Sequence of chain 1.D:
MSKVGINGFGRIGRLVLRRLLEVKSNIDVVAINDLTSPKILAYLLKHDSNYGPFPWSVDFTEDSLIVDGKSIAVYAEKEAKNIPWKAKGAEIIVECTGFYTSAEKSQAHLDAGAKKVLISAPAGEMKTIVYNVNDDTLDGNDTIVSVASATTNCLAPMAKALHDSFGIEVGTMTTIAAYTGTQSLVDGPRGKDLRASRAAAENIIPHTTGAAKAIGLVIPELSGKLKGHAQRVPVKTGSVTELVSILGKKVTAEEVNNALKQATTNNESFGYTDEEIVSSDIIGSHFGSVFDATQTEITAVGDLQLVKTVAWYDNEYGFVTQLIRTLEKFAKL

Binding-site contacts:
Ligand atom C1 contacts residue HIS226 of chain 1.D at 4.2 Å.
Ligand atom O2P contacts residue NAD1 of chain 1.P at 4.0 Å.
Ligand atom P contacts residue THR199 of chain 1.D at 3.7 Å.
Ligand atom C3 contacts residue THR201 of chain 1.D at 2.9 Å.
Ligand atom C1 contacts residue THR201 of chain 1.D at 4.3 Å.
Ligand atom O1P contacts residue THR201 of chain 1.D at 3.1 Å (h-bond).
Ligand atom O1P contacts residue THR199 of chain 1.D at 2.9 Å (h-bond).
Ligand atom O2P contacts residue ARG251 of chain 1.D at 3.5 Å (salt-bridge).
Ligand atom O2P contacts residue THR199 of chain 1.D at 4.4 Å.
Ligand atom O3P contacts residue THR201 of chain 1.D at 4.2 Å.
Ligand atom O1P contacts residue HIS226 of chain 1.D at 4.4 Å.
Ligand atom O2 contacts residue THR227 of chain 1.D at 3.9 Å.
Ligand atom C2 contacts residue HIS226 of chain 1.D at 3.6 Å.
Ligand atom P contacts residue NAD1 of chain 1.P at 3.6 Å.
Ligand atom O1P contacts residue ARG251 of chain 1.D at 3.0 Å (salt-bridge).
Ligand atom C2 contacts residue ARG251 of chain 1.D at 4.2 Å.
Ligand atom O3P contacts residue NAD1 of chain 1.P at 3.3 Å.
Ligand atom C3 contacts residue HIS226 of chain 1.D at 3.4 Å.
Ligand atom P contacts residue THR201 of chain 1.D at 4.0 Å.
Ligand atom C3 contacts residue ARG251 of chain 1.D at 3.4 Å.
Ligand atom O1 contacts residue HIS226 of chain 1.D at 3.6 Å.
Ligand atom O3P contacts residue THR199 of chain 1.D at 3.4 Å (h-bond).
Ligand atom O2 contacts residue HIS226 of chain 1.D at 2.8 Å (h-bond).
Ligand atom C3 contacts residue THR199 of chain 1.D at 3.9 Å.
Ligand atom O1 contacts residue THR201 of chain 1.D at 4.2 Å.
Ligand atom O4P contacts residue THR201 of chain 1.D at 3.6 Å.
Ligand atom O4P contacts residue NAD1 of chain 1.P at 2.6 Å (h-bond).
Ligand atom C2 contacts residue THR201 of chain 1.D at 4.2 Å.
Ligand atom O2 contacts residue ARG251 of chain 1.D at 4.0 Å.
Ligand atom P contacts residue ARG251 of chain 1.D at 3.9 Å.

A small-molecule ligand and the protein it binds are described below.
Small molecule (SMILES): O=C[C@H](O)COP(=O)(O)O